The small molecule below binds the protein below.
Small molecule (SMILES): Nc1ncnc2c([C@@H]3O[C@H](CO)[C@@H](O)[C@H]3O)n[nH]c12

Sequence of chain 1.A:
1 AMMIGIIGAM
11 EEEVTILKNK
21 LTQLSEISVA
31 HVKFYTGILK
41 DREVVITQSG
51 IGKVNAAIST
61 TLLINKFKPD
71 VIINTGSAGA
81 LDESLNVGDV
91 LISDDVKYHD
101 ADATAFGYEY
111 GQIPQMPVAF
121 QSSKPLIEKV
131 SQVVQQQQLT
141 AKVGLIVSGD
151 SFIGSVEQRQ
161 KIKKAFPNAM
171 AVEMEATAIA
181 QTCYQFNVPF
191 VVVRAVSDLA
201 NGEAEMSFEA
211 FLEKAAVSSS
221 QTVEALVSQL

Binding-site contacts:
Ligand atom O4' contacts residue SER77 of chain 2.A at 3.3 Å (h-bond).
Ligand atom O2' contacts residue GLU175 of chain 2.A at 2.6 Å (salt-bridge).
Ligand atom C2' contacts residue MET174 of chain 2.A at 3.5 Å (hydrophobic).
Ligand atom C5 contacts residue GLY79 of chain 2.A at 3.7 Å.
Ligand atom N3 contacts residue MET174 of chain 2.A at 3.4 Å.
Ligand atom C2 contacts residue ILE153 of chain 2.A at 3.6 Å (hydrophobic).
Ligand atom C2' contacts residue GLU175 of chain 2.A at 3.7 Å.
Ligand atom N7 contacts residue GLY79 of chain 2.A at 3.5 Å (h-bond).
Ligand atom N7 contacts residue SER197 of chain 2.A at 3.7 Å.
Ligand atom N8 contacts residue SER77 of chain 2.A at 3.0 Å (h-bond).
Ligand atom N7 contacts residue ASP198 of chain 2.A at 2.7 Å (salt-bridge).
Ligand atom C4' contacts residue MET10 of chain 2.A at 3.4 Å (hydrophobic).
Ligand atom C1' contacts residue SER77 of chain 2.A at 3.5 Å.
Ligand atom N8 contacts residue ALA78 of chain 2.A at 3.6 Å.
Ligand atom C9 contacts residue SER77 of chain 2.A at 3.7 Å.
Ligand atom N1 contacts residue ILE153 of chain 2.A at 2.9 Å (h-bond).
Ligand atom N3 contacts residue GLU173 of chain 2.A at 3.4 Å.
Ligand atom N6 contacts residue ASP198 of chain 2.A at 2.8 Å (salt-bridge).
Ligand atom C3' contacts residue GLU175 of chain 2.A at 3.3 Å.
Ligand atom C6 contacts residue PHE152 of chain 2.A at 3.5 Å (hydrophobic).
Ligand atom O3' contacts residue ALA9 of chain 2.A at 3.7 Å.
Ligand atom C2 contacts residue PHE152 of chain 2.A at 3.6 Å (hydrophobic).
Ligand atom C2 contacts residue SER151 of chain 2.A at 3.5 Å.
Ligand atom N7 contacts residue PHE152 of chain 2.A at 3.7 Å.
Ligand atom C5 contacts residue ASP198 of chain 2.A at 3.7 Å.
Ligand atom N1 contacts residue PHE152 of chain 2.A at 3.7 Å.
Ligand atom C2 contacts residue MET174 of chain 2.A at 3.8 Å (hydrophobic).
Ligand atom N8 contacts residue SER197 of chain 2.A at 3.5 Å (h-bond).
Ligand atom N6 contacts residue GLY79 of chain 2.A at 3.6 Å.
Ligand atom O2' contacts residue ARG194 of chain 2.A at 3.5 Å (salt-bridge).
Ligand atom O3' contacts residue GLU175 of chain 2.A at 2.5 Å (salt-bridge).
Ligand atom C5 contacts residue PHE152 of chain 2.A at 3.4 Å (hydrophobic).
Ligand atom O2' contacts residue GLU173 of chain 2.A at 3.4 Å.
Ligand atom O4' contacts residue PHE208 of chain 2.A at 3.5 Å.
Ligand atom N8 contacts residue ASP198 of chain 2.A at 3.6 Å.
Ligand atom O5' contacts residue PHE106 of chain 1.A at 3.7 Å.
Ligand atom O2' contacts residue MET174 of chain 2.A at 2.8 Å (h-bond).
Ligand atom N7 contacts residue ALA78 of chain 2.A at 3.5 Å.
Ligand atom N6 contacts residue ILE153 of chain 2.A at 3.1 Å (h-bond).
Ligand atom O5' contacts residue MET174 of chain 2.A at 3.5 Å (h-bond).

Sequence of chain 2.A:
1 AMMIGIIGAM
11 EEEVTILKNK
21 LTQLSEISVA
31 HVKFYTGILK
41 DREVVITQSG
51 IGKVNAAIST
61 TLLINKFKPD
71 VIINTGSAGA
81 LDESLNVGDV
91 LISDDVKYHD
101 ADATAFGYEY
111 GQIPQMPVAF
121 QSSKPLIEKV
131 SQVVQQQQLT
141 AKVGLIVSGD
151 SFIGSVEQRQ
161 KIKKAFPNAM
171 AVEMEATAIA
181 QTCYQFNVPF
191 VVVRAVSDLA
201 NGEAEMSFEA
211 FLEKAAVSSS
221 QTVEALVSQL